Sequence of chain 1.A:
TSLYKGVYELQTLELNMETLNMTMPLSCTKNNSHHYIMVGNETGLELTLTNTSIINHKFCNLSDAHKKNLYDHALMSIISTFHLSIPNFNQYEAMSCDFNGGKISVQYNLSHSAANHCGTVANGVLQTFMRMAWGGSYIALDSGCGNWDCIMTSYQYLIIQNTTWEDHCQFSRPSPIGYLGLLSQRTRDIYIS

The small molecule below binds the protein below.
Small molecule (SMILES): CC(=O)N[C@H]1[C@H](O[C@H]2[C@H](O)[C@@H](NC(C)=O)CO[C@@H]2CO)O[C@H](CO)[C@@H](O)[C@@H]1O

Binding-site contacts:
Ligand atom O7 contacts residue ASN119 of chain 1.A at 3.4 Å (h-bond).
Ligand atom C8 contacts residue ASN158 of chain 1.A at 4.1 Å.
Ligand atom C7 contacts residue ASN119 of chain 1.A at 3.3 Å.
Ligand atom C8 contacts residue CYS155 of chain 1.A at 3.0 Å (hydrophobic).
Ligand atom C3 contacts residue ASN119 of chain 1.A at 3.9 Å.
Ligand atom N2 contacts residue ASN119 of chain 1.A at 2.9 Å (h-bond).
Ligand atom N2 contacts residue PHE117 of chain 1.A at 3.6 Å.
Ligand atom C2 contacts residue ASN119 of chain 1.A at 2.5 Å.
Ligand atom C3 contacts residue PHE117 of chain 1.A at 4.3 Å (hydrophobic).
Ligand atom C7 contacts residue PHE117 of chain 1.A at 4.4 Å (hydrophobic).
Ligand atom O7 contacts residue ASN158 of chain 1.A at 3.1 Å (h-bond).
Ligand atom C8 contacts residue HIS115 of chain 1.A at 3.8 Å.
Ligand atom C1 contacts residue ASN119 of chain 1.A at 1.5 Å.
Ligand atom C4 contacts residue ASN119 of chain 1.A at 4.4 Å.
Ligand atom O5 contacts residue ASN119 of chain 1.A at 2.5 Å (h-bond).
Ligand atom C8 contacts residue PHE117 of chain 1.A at 4.1 Å (hydrophobic).
Ligand atom C7 contacts residue ASN158 of chain 1.A at 4.0 Å.
Ligand atom C7 contacts residue CYS155 of chain 1.A at 4.5 Å (hydrophobic).
Ligand atom C8 contacts residue ASN119 of chain 1.A at 4.1 Å.
Ligand atom C1 contacts residue PHE117 of chain 1.A at 4.2 Å (hydrophobic).
Ligand atom C8 contacts residue ASP156 of chain 1.A at 4.1 Å.
Ligand atom C5 contacts residue ASN119 of chain 1.A at 3.8 Å.